Sequence of chain 1.A:
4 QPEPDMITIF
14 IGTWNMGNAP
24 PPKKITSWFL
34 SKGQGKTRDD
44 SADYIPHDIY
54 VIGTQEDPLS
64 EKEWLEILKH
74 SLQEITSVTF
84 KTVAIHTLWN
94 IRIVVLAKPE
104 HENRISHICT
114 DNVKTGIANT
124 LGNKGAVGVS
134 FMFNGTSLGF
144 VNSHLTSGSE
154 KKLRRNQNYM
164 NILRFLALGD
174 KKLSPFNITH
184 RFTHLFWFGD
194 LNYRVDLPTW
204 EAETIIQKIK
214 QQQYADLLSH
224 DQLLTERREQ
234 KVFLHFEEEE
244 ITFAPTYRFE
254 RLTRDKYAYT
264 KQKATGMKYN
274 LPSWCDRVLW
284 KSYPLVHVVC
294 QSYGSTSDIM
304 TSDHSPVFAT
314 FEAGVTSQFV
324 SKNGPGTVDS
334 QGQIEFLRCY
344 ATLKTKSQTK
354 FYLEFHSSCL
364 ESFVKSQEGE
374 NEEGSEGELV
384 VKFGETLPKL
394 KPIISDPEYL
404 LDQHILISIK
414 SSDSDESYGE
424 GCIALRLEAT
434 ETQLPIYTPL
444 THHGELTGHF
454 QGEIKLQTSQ

Binding-site contacts:
Ligand atom C7 contacts residue GLU105 of chain 1.A at 4.3 Å.
Ligand atom C3 contacts residue ILE111 of chain 1.A at 3.9 Å (hydrophobic).
Ligand atom F contacts residue ALA100 of chain 1.A at 4.3 Å.
Ligand atom C6 contacts residue THR85 of chain 1.A at 4.2 Å.
Ligand atom C10 contacts residue ILE111 of chain 1.A at 4.3 Å (hydrophobic).
Ligand atom N2 contacts residue ILE111 of chain 1.A at 4.2 Å.
Ligand atom F contacts residue THR85 of chain 1.A at 3.8 Å.
Ligand atom C8 contacts residue GLU105 of chain 1.A at 4.2 Å.
Ligand atom C8 contacts residue THR85 of chain 1.A at 4.0 Å.
Ligand atom C10 contacts residue GLU105 of chain 1.A at 3.2 Å.
Ligand atom C9 contacts residue VAL86 of chain 1.A at 3.9 Å (hydrophobic).
Ligand atom C6 contacts residue GLU105 of chain 1.A at 4.2 Å.
Ligand atom C9 contacts residue GLU105 of chain 1.A at 3.7 Å.
Ligand atom F contacts residue VAL86 of chain 1.A at 3.2 Å.
Ligand atom C8 contacts residue LYS84 of chain 1.A at 4.0 Å.
Ligand atom N contacts residue SER109 of chain 1.A at 3.8 Å.
Ligand atom C2 contacts residue ILE108 of chain 1.A at 3.4 Å (hydrophobic).
Ligand atom C5 contacts residue ILE111 of chain 1.A at 4.2 Å (hydrophobic).
Ligand atom N2 contacts residue GLU105 of chain 1.A at 4.3 Å.
Ligand atom C7 contacts residue THR85 of chain 1.A at 3.3 Å.
Ligand atom C2 contacts residue GLU105 of chain 1.A at 3.7 Å.
Ligand atom C9 contacts residue ILE108 of chain 1.A at 3.8 Å (hydrophobic).
Ligand atom C7 contacts residue LYS84 of chain 1.A at 4.2 Å.
Ligand atom C1 contacts residue ILE108 of chain 1.A at 4.1 Å (hydrophobic).
Ligand atom C5 contacts residue GLU105 of chain 1.A at 4.0 Å.
Ligand atom C8 contacts residue VAL86 of chain 1.A at 3.7 Å (hydrophobic).
Ligand atom C10 contacts residue ILE108 of chain 1.A at 3.8 Å (hydrophobic).
Ligand atom F contacts residue LYS84 of chain 1.A at 3.1 Å.
Ligand atom C7 contacts residue VAL86 of chain 1.A at 4.1 Å (hydrophobic).
Ligand atom N contacts residue HIS110 of chain 1.A at 4.0 Å.

A small-molecule ligand and the protein it binds are described below.
Small molecule (SMILES): NC(=O)N1CCN(c2ccc(F)cc2)CC1